Binding-site contacts:
Ligand atom C7 contacts residue ASN75 of chain 1.D at 3.5 Å.
Ligand atom C3 contacts residue ASN75 of chain 1.D at 3.9 Å.
Ligand atom C5 contacts residue ASN75 of chain 1.D at 3.6 Å.
Ligand atom C4 contacts residue ASN75 of chain 1.D at 4.3 Å.
Ligand atom C7 contacts residue MET74 of chain 1.D at 3.9 Å (hydrophobic).
Ligand atom C8 contacts residue MET74 of chain 1.D at 4.1 Å (hydrophobic).
Ligand atom C2 contacts residue ASN75 of chain 1.D at 2.6 Å.
Ligand atom N2 contacts residue ASN75 of chain 1.D at 2.6 Å (h-bond).
Ligand atom O5 contacts residue ASN75 of chain 1.D at 2.3 Å (h-bond).
Ligand atom O7 contacts residue ARG76 of chain 1.D at 4.5 Å.
Ligand atom N2 contacts residue MET74 of chain 1.D at 4.2 Å.
Ligand atom O7 contacts residue ASN75 of chain 1.D at 4.3 Å.
Ligand atom O7 contacts residue MET74 of chain 1.D at 4.0 Å.
Ligand atom C1 contacts residue ASN75 of chain 1.D at 1.4 Å.
Ligand atom C8 contacts residue ASN75 of chain 1.D at 4.2 Å.

Sequence of chain 1.D:
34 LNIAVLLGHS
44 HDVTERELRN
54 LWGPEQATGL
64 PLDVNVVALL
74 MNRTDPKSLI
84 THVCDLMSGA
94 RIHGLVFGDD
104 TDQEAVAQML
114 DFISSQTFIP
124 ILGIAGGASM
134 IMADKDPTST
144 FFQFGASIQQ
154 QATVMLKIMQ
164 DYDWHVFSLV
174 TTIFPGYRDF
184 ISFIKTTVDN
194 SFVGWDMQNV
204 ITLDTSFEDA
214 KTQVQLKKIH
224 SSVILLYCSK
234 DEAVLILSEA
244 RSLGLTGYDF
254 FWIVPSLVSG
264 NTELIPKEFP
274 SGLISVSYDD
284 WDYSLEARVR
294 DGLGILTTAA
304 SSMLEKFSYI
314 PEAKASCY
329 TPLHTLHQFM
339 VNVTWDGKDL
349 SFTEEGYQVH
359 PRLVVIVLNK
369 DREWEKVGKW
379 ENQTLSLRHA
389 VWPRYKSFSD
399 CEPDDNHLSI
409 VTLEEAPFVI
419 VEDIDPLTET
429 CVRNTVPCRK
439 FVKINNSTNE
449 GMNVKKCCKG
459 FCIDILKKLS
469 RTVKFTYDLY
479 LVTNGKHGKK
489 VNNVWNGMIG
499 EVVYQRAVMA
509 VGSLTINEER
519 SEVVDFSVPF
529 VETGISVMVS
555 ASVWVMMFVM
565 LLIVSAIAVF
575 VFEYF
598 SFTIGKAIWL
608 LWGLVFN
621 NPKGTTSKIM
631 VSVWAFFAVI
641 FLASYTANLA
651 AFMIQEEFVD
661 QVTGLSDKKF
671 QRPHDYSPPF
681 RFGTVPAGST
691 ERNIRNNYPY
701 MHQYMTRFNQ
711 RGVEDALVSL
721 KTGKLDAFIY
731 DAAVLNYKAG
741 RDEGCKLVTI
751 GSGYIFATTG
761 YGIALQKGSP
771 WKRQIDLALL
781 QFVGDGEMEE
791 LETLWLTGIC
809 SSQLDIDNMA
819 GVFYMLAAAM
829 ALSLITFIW

This small molecule binds to this protein.
Small molecule (SMILES): CC(=O)N[C@@H]1[C@@H](O)[C@H](O)[C@@H](CO)O[C@H]1O